This small molecule binds to this protein.
Small molecule (SMILES): OC[C@H]1O[C@H](O)[C@H](O)[C@@H](O)[C@@H]1O

Sequence of chain 4.A:
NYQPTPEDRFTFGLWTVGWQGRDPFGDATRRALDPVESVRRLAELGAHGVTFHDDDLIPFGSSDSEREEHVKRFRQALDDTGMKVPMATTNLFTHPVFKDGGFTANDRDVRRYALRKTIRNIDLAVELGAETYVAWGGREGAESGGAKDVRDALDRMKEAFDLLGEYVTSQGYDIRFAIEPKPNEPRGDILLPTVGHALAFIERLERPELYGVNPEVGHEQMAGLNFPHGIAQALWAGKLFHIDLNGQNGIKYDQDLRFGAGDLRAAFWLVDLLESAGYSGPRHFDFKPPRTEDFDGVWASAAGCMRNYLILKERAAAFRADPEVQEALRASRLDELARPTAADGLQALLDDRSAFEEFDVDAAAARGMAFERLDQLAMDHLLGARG

Binding-site contacts:
Ligand atom O5 contacts residue PHE94 of chain 4.A at 4.0 Å.
Ligand atom O1 contacts residue PHE94 of chain 4.A at 4.1 Å.
Ligand atom O1 contacts residue HIS54 of chain 4.A at 3.4 Å.
Ligand atom O4 contacts residue MN1 of chain 4.B at 2.1 Å.
Ligand atom O1 contacts residue TRP16 of chain 4.A at 3.6 Å.
Ligand atom O3 contacts residue GLU181 of chain 4.A at 2.8 Å (salt-bridge).
Ligand atom C5 contacts residue GLU181 of chain 4.A at 4.1 Å.
Ligand atom C2 contacts residue TRP137 of chain 4.A at 3.5 Å (hydrophobic).
Ligand atom C6 contacts residue GLU181 of chain 4.A at 3.9 Å.
Ligand atom O3 contacts residue GLU217 of chain 4.A at 3.1 Å (salt-bridge).
Ligand atom C3 contacts residue MN1 of chain 4.B at 3.1 Å.
Ligand atom C1 contacts residue PHE94 of chain 4.A at 3.8 Å (hydrophobic).
Ligand atom O2 contacts residue PHE26 of chain 2.A at 3.5 Å.
Ligand atom C4 contacts residue GLU181 of chain 4.A at 3.1 Å.
Ligand atom O5 contacts residue TRP137 of chain 4.A at 3.6 Å.
Ligand atom C4 contacts residue ASP245 of chain 4.A at 4.2 Å.
Ligand atom C5 contacts residue HIS54 of chain 4.A at 3.5 Å.
Ligand atom C6 contacts residue THR90 of chain 4.A at 3.7 Å.
Ligand atom O6 contacts residue GLU181 of chain 4.A at 3.3 Å (salt-bridge).
Ligand atom O4 contacts residue GLU181 of chain 4.A at 2.5 Å (salt-bridge).
Ligand atom O6 contacts residue VAL135 of chain 4.A at 3.5 Å.
Ligand atom C4 contacts residue ASP287 of chain 4.A at 3.6 Å.
Ligand atom O4 contacts residue ASP287 of chain 4.A at 3.0 Å (salt-bridge).
Ligand atom O3 contacts residue ASP287 of chain 4.A at 2.8 Å (salt-bridge).
Ligand atom O3 contacts residue MN1 of chain 4.B at 2.2 Å.
Ligand atom O3 contacts residue HIS220 of chain 4.A at 3.4 Å.
Ligand atom O4 contacts residue GLU217 of chain 4.A at 4.2 Å.
Ligand atom C6 contacts residue HIS54 of chain 4.A at 3.4 Å.
Ligand atom O2 contacts residue TRP137 of chain 4.A at 3.9 Å.
Ligand atom C4 contacts residue MN1 of chain 4.B at 3.1 Å.
Ligand atom O4 contacts residue ASP245 of chain 4.A at 2.8 Å (salt-bridge).
Ligand atom C1 contacts residue TRP137 of chain 4.A at 3.6 Å (hydrophobic).
Ligand atom C3 contacts residue ASP287 of chain 4.A at 3.1 Å.
Ligand atom O5 contacts residue HIS54 of chain 4.A at 2.9 Å (h-bond).
Ligand atom C6 contacts residue TRP16 of chain 4.A at 4.1 Å (hydrophobic).
Ligand atom C5 contacts residue TRP16 of chain 4.A at 3.9 Å (hydrophobic).
Ligand atom C3 contacts residue GLU181 of chain 4.A at 3.8 Å.
Ligand atom O6 contacts residue TRP137 of chain 4.A at 3.2 Å.
Ligand atom O6 contacts residue THR90 of chain 4.A at 3.6 Å.
Ligand atom C1 contacts residue HIS54 of chain 4.A at 3.6 Å.

Sequence of chain 2.A:
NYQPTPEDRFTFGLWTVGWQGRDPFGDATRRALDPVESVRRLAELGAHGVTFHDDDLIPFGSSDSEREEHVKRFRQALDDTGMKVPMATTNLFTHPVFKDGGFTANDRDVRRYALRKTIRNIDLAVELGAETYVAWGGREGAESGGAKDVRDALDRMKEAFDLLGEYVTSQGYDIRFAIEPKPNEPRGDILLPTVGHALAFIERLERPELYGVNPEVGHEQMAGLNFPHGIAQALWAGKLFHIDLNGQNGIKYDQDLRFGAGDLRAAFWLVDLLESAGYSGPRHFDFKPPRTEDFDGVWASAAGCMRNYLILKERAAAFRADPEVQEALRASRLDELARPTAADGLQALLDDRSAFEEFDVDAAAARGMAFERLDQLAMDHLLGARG